Binding-site contacts:
Ligand atom C06 contacts residue GLY14 of chain 1.D at 3.4 Å.
Ligand atom C07 contacts residue LEU107 of chain 1.D at 3.7 Å (hydrophobic).
Ligand atom C07 contacts residue TYR9 of chain 1.D at 4.1 Å (hydrophobic).
Ligand atom C02 contacts residue TYR9 of chain 1.D at 4.4 Å (hydrophobic).
Ligand atom C01 contacts residue PHE220 of chain 1.D at 4.4 Å (hydrophobic).
Ligand atom C06 contacts residue TYR9 of chain 1.D at 3.0 Å (hydrophobic).
Ligand atom C06 contacts residue ARG15 of chain 1.D at 4.0 Å.
Ligand atom C02 contacts residue GSH1 of chain 1.N at 3.1 Å.
Ligand atom C07 contacts residue GSH1 of chain 1.N at 4.2 Å.
Ligand atom C06 contacts residue LEU107 of chain 1.D at 4.2 Å (hydrophobic).
Ligand atom C05 contacts residue MPD1 of chain 1.P at 3.9 Å.
Ligand atom C04 contacts residue PHE10 of chain 1.D at 4.4 Å (hydrophobic).
Ligand atom C06 contacts residue MPD1 of chain 1.P at 4.0 Å.
Ligand atom SN1 contacts residue TYR9 of chain 1.D at 2.2 Å.
Ligand atom C07 contacts residue ARG15 of chain 1.D at 4.1 Å.
Ligand atom C04 contacts residue PHE220 of chain 1.D at 3.7 Å (hydrophobic).
Ligand atom C05 contacts residue PHE220 of chain 1.D at 3.8 Å (hydrophobic).
Ligand atom SN1 contacts residue ARG15 of chain 1.D at 4.5 Å.
Ligand atom C07 contacts residue GLY14 of chain 1.D at 4.4 Å.
Ligand atom C01 contacts residue MPD1 of chain 1.P at 4.1 Å.
Ligand atom C05 contacts residue PHE10 of chain 1.D at 4.0 Å (hydrophobic).
Ligand atom C05 contacts residue SER216 of chain 1.D at 3.7 Å.
Ligand atom C04 contacts residue TYR9 of chain 1.D at 3.0 Å (hydrophobic).
Ligand atom C05 contacts residue TYR9 of chain 1.D at 4.0 Å (hydrophobic).
Ligand atom C05 contacts residue PHE222 of chain 1.D at 4.2 Å (hydrophobic).
Ligand atom C01 contacts residue GSH1 of chain 1.N at 4.4 Å.
Ligand atom C01 contacts residue PHE222 of chain 1.D at 2.4 Å (hydrophobic).
Ligand atom C04 contacts residue GSH1 of chain 1.N at 3.8 Å.
Ligand atom C02 contacts residue PHE222 of chain 1.D at 3.7 Å (hydrophobic).
Ligand atom C06 contacts residue GSH1 of chain 1.N at 4.0 Å.
Ligand atom SN1 contacts residue GSH1 of chain 1.N at 2.5 Å.

Sequence of chain 1.D:
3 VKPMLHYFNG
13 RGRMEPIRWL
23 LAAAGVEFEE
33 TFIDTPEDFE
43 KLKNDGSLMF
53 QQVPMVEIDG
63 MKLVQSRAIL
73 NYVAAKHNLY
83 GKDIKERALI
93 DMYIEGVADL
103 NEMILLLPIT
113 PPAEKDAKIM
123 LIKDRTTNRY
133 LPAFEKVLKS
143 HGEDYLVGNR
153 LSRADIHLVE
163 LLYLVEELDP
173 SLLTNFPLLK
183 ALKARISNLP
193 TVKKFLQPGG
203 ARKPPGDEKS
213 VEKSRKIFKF

This small molecule binds to this protein.
Small molecule (SMILES): CC[Sn](Br)(CC)CC